This small molecule binds to this protein.
Small molecule (SMILES): CCCN(Cc1ccccc1)Cc1ccc(NC(=O)Cc2ccc(S(=O)(=O)CC)cc2)cc1

Binding-site contacts:
Ligand atom C23 contacts residue ALA121 of chain 1.B at 3.4 Å (hydrophobic).
Ligand atom C30 contacts residue GLN39 of chain 1.B at 3.2 Å.
Ligand atom C33 contacts residue PHE141 of chain 1.B at 3.6 Å (hydrophobic).
Ligand atom C23 contacts residue MET118 of chain 1.B at 3.6 Å (hydrophobic).
Ligand atom C08 contacts residue LEU77 of chain 1.B at 3.9 Å (hydrophobic).
Ligand atom O28 contacts residue LEU45 of chain 1.B at 3.9 Å.
Ligand atom C22 contacts residue PHE130 of chain 1.B at 3.8 Å (hydrophobic).
Ligand atom C25 contacts residue LEU40 of chain 1.B at 3.6 Å (hydrophobic).
Ligand atom C22 contacts residue MET118 of chain 1.B at 3.5 Å (hydrophobic).
Ligand atom O29 contacts residue ARG120 of chain 1.B at 3.0 Å (salt-bridge).
Ligand atom C22 contacts residue ALA121 of chain 1.B at 3.8 Å (hydrophobic).
Ligand atom C18 contacts residue PHE130 of chain 1.B at 3.6 Å (hydrophobic).
Ligand atom C01 contacts residue LEU77 of chain 1.B at 3.2 Å (hydrophobic).
Ligand atom O29 contacts residue GLN39 of chain 1.B at 3.6 Å.
Ligand atom C10 contacts residue TRP70 of chain 1.B at 3.5 Å (hydrophobic).
Ligand atom C09 contacts residue CYS73 of chain 1.B at 3.6 Å (hydrophobic).
Ligand atom O28 contacts residue ARG120 of chain 1.B at 3.0 Å (salt-bridge).
Ligand atom O29 contacts residue LEU40 of chain 1.B at 3.2 Å (h-bond).
Ligand atom C31 contacts residue MET118 of chain 1.B at 3.9 Å (hydrophobic).
Ligand atom C09 contacts residue TRP70 of chain 1.B at 3.8 Å (hydrophobic).
Ligand atom C09 contacts residue TYR255 of chain 1.B at 3.5 Å (hydrophobic).
Ligand atom S27 contacts residue ARG120 of chain 1.B at 3.6 Å (salt-bridge).
Ligand atom C16 contacts residue PHE131 of chain 1.B at 3.5 Å (hydrophobic).
Ligand atom C31 contacts residue ARG117 of chain 1.B at 3.6 Å.
Ligand atom N17 contacts residue PHE131 of chain 1.B at 3.8 Å.
Ligand atom C32 contacts residue PHE131 of chain 1.B at 3.8 Å (hydrophobic).
Ligand atom C25 contacts residue GLN39 of chain 1.B at 3.5 Å.
Ligand atom C31 contacts residue GLN39 of chain 1.B at 3.6 Å.
Ligand atom C02 contacts residue ILE153 of chain 1.B at 3.7 Å (hydrophobic).
Ligand atom O19 contacts residue HIS76 of chain 1.B at 3.6 Å.
Ligand atom C20 contacts residue PHE130 of chain 1.B at 3.3 Å (hydrophobic).
Ligand atom O29 contacts residue CYS38 of chain 1.B at 3.2 Å (h-bond).
Ligand atom C15 contacts residue PHE131 of chain 1.B at 3.8 Å (hydrophobic).
Ligand atom C30 contacts residue ARG117 of chain 1.B at 3.9 Å.
Ligand atom O28 contacts residue ARG117 of chain 1.B at 3.5 Å (salt-bridge).
Ligand atom C08 contacts residue ALA74 of chain 1.B at 3.8 Å (hydrophobic).
Ligand atom C26 contacts residue LEU40 of chain 1.B at 3.7 Å (hydrophobic).
Ligand atom N17 contacts residue PHE130 of chain 1.B at 2.9 Å (h-bond).
Ligand atom C08 contacts residue CYS73 of chain 1.B at 3.5 Å (hydrophobic).
Ligand atom C03 contacts residue ILE153 of chain 1.B at 3.6 Å (hydrophobic).

Sequence of chain 1.B:
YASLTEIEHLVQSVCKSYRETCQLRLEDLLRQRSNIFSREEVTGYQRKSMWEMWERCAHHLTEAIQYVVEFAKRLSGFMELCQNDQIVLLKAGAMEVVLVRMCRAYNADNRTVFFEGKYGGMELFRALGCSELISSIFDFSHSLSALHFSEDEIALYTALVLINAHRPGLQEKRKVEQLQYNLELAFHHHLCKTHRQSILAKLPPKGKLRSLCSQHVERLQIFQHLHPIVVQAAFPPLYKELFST